Sequence of chain 1.A:
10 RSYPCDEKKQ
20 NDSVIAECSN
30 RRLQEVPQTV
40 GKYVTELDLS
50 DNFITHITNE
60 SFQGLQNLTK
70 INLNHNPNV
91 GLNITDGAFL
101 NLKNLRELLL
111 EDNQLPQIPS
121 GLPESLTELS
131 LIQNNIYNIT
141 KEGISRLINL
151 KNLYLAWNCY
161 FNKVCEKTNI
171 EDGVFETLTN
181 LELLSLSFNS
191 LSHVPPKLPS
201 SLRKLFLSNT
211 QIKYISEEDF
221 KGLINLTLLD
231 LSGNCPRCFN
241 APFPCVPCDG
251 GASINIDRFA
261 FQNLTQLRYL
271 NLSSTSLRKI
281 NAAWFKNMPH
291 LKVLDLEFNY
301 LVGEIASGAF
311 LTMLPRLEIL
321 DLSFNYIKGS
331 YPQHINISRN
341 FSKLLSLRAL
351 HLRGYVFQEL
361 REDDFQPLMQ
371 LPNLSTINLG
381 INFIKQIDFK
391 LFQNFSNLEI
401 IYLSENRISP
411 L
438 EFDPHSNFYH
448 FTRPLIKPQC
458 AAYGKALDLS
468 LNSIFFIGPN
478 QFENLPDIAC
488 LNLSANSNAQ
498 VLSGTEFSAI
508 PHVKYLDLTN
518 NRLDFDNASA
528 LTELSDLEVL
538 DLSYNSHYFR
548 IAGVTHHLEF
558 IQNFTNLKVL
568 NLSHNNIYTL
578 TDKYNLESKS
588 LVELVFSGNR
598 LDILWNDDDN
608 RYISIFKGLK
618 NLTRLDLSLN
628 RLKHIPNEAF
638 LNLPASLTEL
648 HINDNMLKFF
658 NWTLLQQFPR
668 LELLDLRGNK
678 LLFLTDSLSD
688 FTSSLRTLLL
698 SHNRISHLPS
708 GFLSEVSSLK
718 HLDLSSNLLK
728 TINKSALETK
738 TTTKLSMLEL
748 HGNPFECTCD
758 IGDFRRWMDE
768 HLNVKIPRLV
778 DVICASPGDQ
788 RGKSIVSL

Binding-site contacts:
Ligand atom O5 contacts residue GLU59 of chain 1.A at 4.1 Å.
Ligand atom C3 contacts residue GLU59 of chain 1.A at 3.4 Å.
Ligand atom C7 contacts residue GLN62 of chain 1.A at 4.4 Å.
Ligand atom C2 contacts residue GLU59 of chain 1.A at 3.1 Å.
Ligand atom O7 contacts residue ASN58 of chain 1.A at 3.5 Å (h-bond).
Ligand atom C4 contacts residue ASN58 of chain 1.A at 4.3 Å.
Ligand atom C8 contacts residue GLU59 of chain 1.A at 3.1 Å.
Ligand atom C3 contacts residue ASN58 of chain 1.A at 3.9 Å.
Ligand atom C2 contacts residue ASN58 of chain 1.A at 2.5 Å.
Ligand atom C1 contacts residue ASN58 of chain 1.A at 1.5 Å.
Ligand atom C5 contacts residue GLU59 of chain 1.A at 4.3 Å.
Ligand atom O5 contacts residue ASN58 of chain 1.A at 2.4 Å (h-bond).
Ligand atom C7 contacts residue GLU59 of chain 1.A at 3.6 Å.
Ligand atom C8 contacts residue ASN58 of chain 1.A at 4.0 Å.
Ligand atom C7 contacts residue ASN58 of chain 1.A at 3.4 Å.
Ligand atom C5 contacts residue ASN58 of chain 1.A at 3.7 Å.
Ligand atom N2 contacts residue ASN58 of chain 1.A at 3.0 Å (h-bond).
Ligand atom C8 contacts residue GLN62 of chain 1.A at 3.0 Å.
Ligand atom O3 contacts residue GLU59 of chain 1.A at 4.3 Å.
Ligand atom C1 contacts residue GLU59 of chain 1.A at 3.0 Å.
Ligand atom N2 contacts residue GLU59 of chain 1.A at 2.6 Å (salt-bridge).

This small molecule binds to this protein.
Small molecule (SMILES): CC(=O)N[C@@H]1[C@@H](O)[C@H](O)[C@@H](CO)O[C@H]1O